Sequence of chain 23.C:
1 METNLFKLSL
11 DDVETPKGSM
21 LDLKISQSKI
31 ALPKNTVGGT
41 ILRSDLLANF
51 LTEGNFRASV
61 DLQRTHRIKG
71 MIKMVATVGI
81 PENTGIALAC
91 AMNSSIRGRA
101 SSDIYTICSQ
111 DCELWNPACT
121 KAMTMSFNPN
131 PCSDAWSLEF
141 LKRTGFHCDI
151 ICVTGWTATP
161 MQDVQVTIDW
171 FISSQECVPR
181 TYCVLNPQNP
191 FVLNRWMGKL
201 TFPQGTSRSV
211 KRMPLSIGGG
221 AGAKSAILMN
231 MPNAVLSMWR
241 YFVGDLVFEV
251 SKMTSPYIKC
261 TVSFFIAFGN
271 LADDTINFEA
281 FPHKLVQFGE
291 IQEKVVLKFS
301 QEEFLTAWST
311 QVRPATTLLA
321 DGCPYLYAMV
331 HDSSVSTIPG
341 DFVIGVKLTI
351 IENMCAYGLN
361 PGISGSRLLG

The small molecule below binds the protein below.
Small molecule (SMILES): Nc1ccn([C@@H]2O[C@H](CO[P](=O)(O)O[C@H]3[C@@H](O)[C@H](n4ccc(=O)[nH]c4=O)O[C@@H]3CO[P](=O)(O)O[C@H]3[C@@H](O)[C@H](n4ccc(N)nc4=O)O[C@@H]3CO[P](=O)(O)O[C@H]3[C@@H](O)[C@H](n4ccc(=O)[nH]c4=O)O[C@@H]3CO[P](=O)(O)O[C@H]3[C@@H](O)[C@H](n4cnc5c(=O)nc(N)[nH]c54)O[C@@H]3CO[P](=O)(O)O[C@H]3[C@@H](O)[C@H](n4cnc5c(N)ncnc54)O[C@@H]3CO)[C@@H](O)[C@H]2O)c(=O)n1

Sequence of chain 9.C:
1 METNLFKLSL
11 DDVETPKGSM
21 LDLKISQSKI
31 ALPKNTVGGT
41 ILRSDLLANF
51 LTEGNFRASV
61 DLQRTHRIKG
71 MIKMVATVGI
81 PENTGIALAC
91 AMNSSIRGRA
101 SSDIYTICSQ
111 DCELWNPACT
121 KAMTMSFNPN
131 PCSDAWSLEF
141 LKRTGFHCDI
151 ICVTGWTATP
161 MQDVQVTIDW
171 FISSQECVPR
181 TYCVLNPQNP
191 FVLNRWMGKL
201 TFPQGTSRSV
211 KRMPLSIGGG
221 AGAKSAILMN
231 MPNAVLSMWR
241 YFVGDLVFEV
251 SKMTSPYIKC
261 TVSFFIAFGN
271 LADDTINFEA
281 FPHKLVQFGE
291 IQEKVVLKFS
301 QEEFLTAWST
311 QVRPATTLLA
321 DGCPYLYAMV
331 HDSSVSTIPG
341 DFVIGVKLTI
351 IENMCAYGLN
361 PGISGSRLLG

Binding-site contacts:
Ligand atom OP2 contacts residue LYS7 of chain 9.C at 2.6 Å (salt-bridge).
Ligand atom N7 contacts residue ILE350 of chain 23.C at 3.8 Å.
Ligand atom OP1 contacts residue SER126 of chain 23.C at 2.8 Å (h-bond).
Ligand atom O2' contacts residue SER126 of chain 23.C at 3.6 Å (h-bond).
Ligand atom C1' contacts residue PRO190 of chain 23.C at 3.9 Å (hydrophobic).
Ligand atom C5 contacts residue ILE350 of chain 23.C at 3.6 Å (hydrophobic).
Ligand atom C2 contacts residue VAL192 of chain 23.C at 3.7 Å (hydrophobic).
Ligand atom C6 contacts residue ILE350 of chain 23.C at 3.8 Å (hydrophobic).
Ligand atom O4' contacts residue MET1 of chain 9.C at 3.7 Å.
Ligand atom P contacts residue LYS7 of chain 9.C at 3.2 Å.
Ligand atom C4' contacts residue THR124 of chain 23.C at 3.6 Å.
Ligand atom C4' contacts residue MET1 of chain 9.C at 3.9 Å (hydrophobic).
Ligand atom C4' contacts residue GLU2 of chain 9.C at 3.5 Å.
Ligand atom C4 contacts residue VAL192 of chain 23.C at 3.9 Å (hydrophobic).
Ligand atom O3' contacts residue GLU2 of chain 9.C at 3.6 Å.
Ligand atom O5' contacts residue LYS7 of chain 9.C at 3.4 Å (salt-bridge).
Ligand atom O2' contacts residue MET125 of chain 23.C at 3.6 Å.
Ligand atom C5' contacts residue THR124 of chain 23.C at 3.5 Å.
Ligand atom N6 contacts residue THR349 of chain 23.C at 3.9 Å.
Ligand atom O2' contacts residue MET1 of chain 9.C at 3.2 Å (h-bond).
Ligand atom OP1 contacts residue ASN4 of chain 9.C at 3.5 Å.
Ligand atom C2 contacts residue ARG180 of chain 23.C at 3.6 Å.
Ligand atom P contacts residue SER126 of chain 23.C at 3.7 Å.
Ligand atom OP1 contacts residue LYS7 of chain 9.C at 3.4 Å (salt-bridge).
Ligand atom C5' contacts residue SER126 of chain 23.C at 3.9 Å.
Ligand atom C4' contacts residue SER126 of chain 23.C at 3.4 Å.
Ligand atom OP1 contacts residue THR3 of chain 9.C at 2.9 Å (h-bond).
Ligand atom N3 contacts residue ARG180 of chain 23.C at 4.0 Å.
Ligand atom N6 contacts residue ILE350 of chain 23.C at 4.0 Å.
Ligand atom O2' contacts residue ARG180 of chain 23.C at 3.9 Å.
Ligand atom C1' contacts residue ARG180 of chain 23.C at 3.7 Å.
Ligand atom C5' contacts residue GLU2 of chain 9.C at 3.2 Å.
Ligand atom OP1 contacts residue THR124 of chain 23.C at 4.0 Å.
Ligand atom O4' contacts residue ARG180 of chain 23.C at 4.0 Å.
Ligand atom N3 contacts residue VAL192 of chain 23.C at 3.4 Å.
Ligand atom O3' contacts residue SER126 of chain 23.C at 3.3 Å.
Ligand atom O4' contacts residue PRO190 of chain 23.C at 3.2 Å.
Ligand atom P contacts residue THR3 of chain 9.C at 3.9 Å.
Ligand atom OP1 contacts residue THR124 of chain 23.C at 3.8 Å.
Ligand atom O3' contacts residue THR3 of chain 9.C at 3.8 Å.